Binding-site contacts:
Ligand atom C5 contacts residue TRP357 of chain 4.A at 4.1 Å (hydrophobic).
Ligand atom N2 contacts residue TRP357 of chain 4.A at 3.5 Å (h-bond).
Ligand atom O3 contacts residue TRP357 of chain 4.A at 4.1 Å.
Ligand atom C1 contacts residue TRP357 of chain 4.A at 3.7 Å (hydrophobic).
Ligand atom C2 contacts residue ASN65 of chain 4.A at 2.4 Å.
Ligand atom C1 contacts residue ASN65 of chain 4.A at 1.4 Å.
Ligand atom O5 contacts residue ASN65 of chain 4.A at 2.4 Å (h-bond).
Ligand atom C8 contacts residue TRP357 of chain 4.A at 3.7 Å (hydrophobic).
Ligand atom C7 contacts residue ASN65 of chain 4.A at 3.4 Å.
Ligand atom C5 contacts residue ASN65 of chain 4.A at 3.6 Å.
Ligand atom C8 contacts residue ASN65 of chain 4.A at 4.4 Å.
Ligand atom C4 contacts residue ASN65 of chain 4.A at 4.2 Å.
Ligand atom C4 contacts residue TRP357 of chain 4.A at 4.3 Å (hydrophobic).
Ligand atom N2 contacts residue ASN65 of chain 4.A at 2.8 Å (h-bond).
Ligand atom O4 contacts residue TRP357 of chain 4.A at 4.0 Å.
Ligand atom O7 contacts residue ASN65 of chain 4.A at 3.7 Å.
Ligand atom C7 contacts residue TRP357 of chain 4.A at 4.1 Å (hydrophobic).
Ligand atom C3 contacts residue ASN65 of chain 4.A at 3.7 Å.
Ligand atom C2 contacts residue TRP357 of chain 4.A at 4.0 Å (hydrophobic).
Ligand atom O5 contacts residue TRP357 of chain 4.A at 4.4 Å.
Ligand atom C3 contacts residue TRP357 of chain 4.A at 3.7 Å (hydrophobic).

Sequence of chain 4.A:
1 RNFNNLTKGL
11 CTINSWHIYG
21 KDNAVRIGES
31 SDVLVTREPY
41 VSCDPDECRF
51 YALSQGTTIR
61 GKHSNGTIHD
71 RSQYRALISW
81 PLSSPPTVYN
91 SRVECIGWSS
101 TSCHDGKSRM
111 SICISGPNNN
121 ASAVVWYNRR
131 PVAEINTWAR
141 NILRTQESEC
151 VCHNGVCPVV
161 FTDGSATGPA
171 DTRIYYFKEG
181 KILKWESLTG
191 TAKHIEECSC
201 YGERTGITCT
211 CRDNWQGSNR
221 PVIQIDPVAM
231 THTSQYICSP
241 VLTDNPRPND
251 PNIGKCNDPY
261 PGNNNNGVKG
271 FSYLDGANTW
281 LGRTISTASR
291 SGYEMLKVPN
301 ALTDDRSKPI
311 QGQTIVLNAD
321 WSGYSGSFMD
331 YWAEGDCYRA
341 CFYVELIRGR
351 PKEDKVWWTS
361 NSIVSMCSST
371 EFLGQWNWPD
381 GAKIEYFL

A small-molecule ligand and the protein it binds are described below.
Small molecule (SMILES): CC(=O)N[C@@H]1[C@@H](O)[C@H](O)[C@@H](CO)O[C@H]1O